Sequence of chain 1.B:
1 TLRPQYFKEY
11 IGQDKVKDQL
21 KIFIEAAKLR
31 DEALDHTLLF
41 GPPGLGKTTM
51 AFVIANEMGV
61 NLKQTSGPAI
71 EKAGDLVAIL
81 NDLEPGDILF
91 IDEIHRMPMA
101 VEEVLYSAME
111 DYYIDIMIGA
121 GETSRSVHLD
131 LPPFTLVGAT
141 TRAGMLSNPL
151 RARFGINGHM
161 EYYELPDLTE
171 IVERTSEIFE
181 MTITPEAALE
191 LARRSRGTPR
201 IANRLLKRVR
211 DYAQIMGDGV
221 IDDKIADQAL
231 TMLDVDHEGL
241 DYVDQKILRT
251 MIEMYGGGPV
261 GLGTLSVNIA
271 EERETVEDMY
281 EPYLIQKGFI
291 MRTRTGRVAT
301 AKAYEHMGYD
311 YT

Binding-site contacts:
Ligand atom O1B contacts residue THR48 of chain 1.B at 3.8 Å.
Ligand atom O2A contacts residue ARG3 of chain 1.B at 3.2 Å (salt-bridge).
Ligand atom O1A contacts residue THR48 of chain 1.B at 3.6 Å (h-bond).
Ligand atom O2G contacts residue THR48 of chain 1.B at 3.8 Å.
Ligand atom O2A contacts residue GLU110 of chain 1.A at 3.7 Å.
Ligand atom N6 contacts residue ILE11 of chain 1.B at 2.8 Å (h-bond).
Ligand atom O3B contacts residue MG1 of chain 1.L at 3.8 Å.
Ligand atom O2B contacts residue MG1 of chain 1.L at 2.1 Å.
Ligand atom S1G contacts residue PRO43 of chain 1.B at 3.7 Å.
Ligand atom O1A contacts residue LYS47 of chain 1.B at 3.8 Å.
Ligand atom O1A contacts residue ARG3 of chain 1.B at 3.5 Å (salt-bridge).
Ligand atom O2' contacts residue LEU2 of chain 1.B at 3.4 Å (h-bond).
Ligand atom O1A contacts residue GLY46 of chain 1.B at 3.4 Å.
Ligand atom O2B contacts residue THR48 of chain 1.B at 3.0 Å (h-bond).
Ligand atom O2A contacts residue ARG200 of chain 1.B at 3.5 Å (salt-bridge).
Ligand atom O3A contacts residue GLY44 of chain 1.B at 3.4 Å.
Ligand atom N7 contacts residue LEU45 of chain 1.B at 3.8 Å.
Ligand atom S1G contacts residue THR141 of chain 1.B at 3.3 Å (h-bond).
Ligand atom C2' contacts residue THR49 of chain 1.B at 3.6 Å.
Ligand atom N6 contacts residue TYR163 of chain 1.B at 3.5 Å (h-bond).
Ligand atom O1B contacts residue GLY46 of chain 1.B at 3.7 Å.
Ligand atom S1G contacts residue LYS47 of chain 1.B at 3.0 Å (salt-bridge).
Ligand atom PB contacts residue MG1 of chain 1.L at 3.5 Å.
Ligand atom O3A contacts residue ARG200 of chain 1.B at 3.9 Å.
Ligand atom PB contacts residue GLY44 of chain 1.B at 3.8 Å.
Ligand atom N6 contacts residue TYR10 of chain 1.B at 3.7 Å.
Ligand atom O3A contacts residue GLY46 of chain 1.B at 3.6 Å.
Ligand atom C5' contacts residue ARG200 of chain 1.B at 3.7 Å.
Ligand atom PG contacts residue MG1 of chain 1.L at 3.4 Å.
Ligand atom O3G contacts residue ARG153 of chain 1.A at 3.0 Å (salt-bridge).
Ligand atom O1B contacts residue LYS47 of chain 1.B at 3.0 Å (salt-bridge).
Ligand atom N1 contacts residue PRO4 of chain 1.B at 3.8 Å.
Ligand atom C2 contacts residue PRO4 of chain 1.B at 3.6 Å (hydrophobic).
Ligand atom O1A contacts residue THR49 of chain 1.B at 2.9 Å (h-bond).
Ligand atom O2G contacts residue MG1 of chain 1.L at 2.0 Å.
Ligand atom PA contacts residue ARG3 of chain 1.B at 3.8 Å.
Ligand atom N7 contacts residue TYR163 of chain 1.B at 3.4 Å (h-bond).
Ligand atom O3B contacts residue GLY44 of chain 1.B at 3.0 Å (h-bond).
Ligand atom O3B contacts residue ARG200 of chain 1.B at 3.7 Å.
Ligand atom O2' contacts residue ARG3 of chain 1.B at 3.8 Å.

The protein below binds the small molecule below.
Small molecule (SMILES): Nc1ncnc2c1ncn2[C@@H]1O[C@H](COP(=O)(O)OP(=O)(O)OP(O)(O)=S)[C@@H](O)[C@H]1O

Sequence of chain 1.A:
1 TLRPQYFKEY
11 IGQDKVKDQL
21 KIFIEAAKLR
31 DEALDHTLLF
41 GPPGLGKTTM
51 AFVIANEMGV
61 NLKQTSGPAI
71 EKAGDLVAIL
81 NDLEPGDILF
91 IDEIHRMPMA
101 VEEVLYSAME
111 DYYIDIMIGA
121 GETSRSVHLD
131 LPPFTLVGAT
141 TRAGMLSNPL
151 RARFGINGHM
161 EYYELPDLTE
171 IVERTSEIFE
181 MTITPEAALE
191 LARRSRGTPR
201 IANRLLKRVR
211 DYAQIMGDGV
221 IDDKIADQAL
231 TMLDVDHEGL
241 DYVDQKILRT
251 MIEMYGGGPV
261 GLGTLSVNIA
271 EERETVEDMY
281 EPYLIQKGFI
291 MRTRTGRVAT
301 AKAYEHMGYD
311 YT